The protein below binds the small molecule below.
Small molecule (SMILES): CN1CCN(C2CCC(n3cc(-c4ccc(Oc5ccccc5)cc4)c4c(N)ncnc43)CC2)CC1

Binding-site contacts:
Ligand atom NAK contacts residue LEU318 of chain 1.B at 3.5 Å.
Ligand atom CBG contacts residue ASP329 of chain 1.B at 3.4 Å.
Ligand atom CBG contacts residue VAL248 of chain 1.B at 3.5 Å (hydrophobic).
Ligand atom CAY contacts residue ASP273 of chain 1.B at 3.2 Å.
Ligand atom CBG contacts residue LEU250 of chain 1.B at 3.5 Å (hydrophobic).
Ligand atom C2 contacts residue PHE265 of chain 1.B at 3.6 Å (hydrophobic).
Ligand atom CBH contacts residue MET239 of chain 1.B at 3.6 Å (hydrophobic).
Ligand atom NAW contacts residue ASP273 of chain 1.B at 3.7 Å.
Ligand atom C6 contacts residue ALA218 of chain 1.B at 3.7 Å (hydrophobic).
Ligand atom CAV contacts residue VAL206 of chain 1.B at 3.6 Å (hydrophobic).
Ligand atom CBG contacts residue PHE330 of chain 1.B at 3.6 Å (hydrophobic).
Ligand atom NAG contacts residue VAL206 of chain 1.B at 3.7 Å.
Ligand atom CBI contacts residue MET239 of chain 1.B at 3.5 Å (hydrophobic).
Ligand atom CBF contacts residue VAL248 of chain 1.B at 3.4 Å (hydrophobic).
Ligand atom NAK contacts residue THR263 of chain 1.B at 3.1 Å (h-bond).
Ligand atom CAH contacts residue VAL206 of chain 1.B at 3.5 Å (hydrophobic).
Ligand atom CBI contacts residue LEU332 of chain 1.B at 3.6 Å (hydrophobic).
Ligand atom OBD contacts residue ILE261 of chain 1.B at 3.6 Å.
Ligand atom NAK contacts residue ALA218 of chain 1.B at 3.5 Å.
Ligand atom N1 contacts residue MET266 of chain 1.B at 3.0 Å (h-bond).
Ligand atom NAZ contacts residue ASP273 of chain 1.B at 2.6 Å (salt-bridge).
Ligand atom CBI contacts residue ASP329 of chain 1.B at 3.6 Å.
Ligand atom CAX contacts residue ASP273 of chain 1.B at 3.4 Å.
Ligand atom CBB contacts residue ASP273 of chain 1.B at 3.2 Å.
Ligand atom CBH contacts residue PHE330 of chain 1.B at 3.6 Å (hydrophobic).
Ligand atom CBH contacts residue ASP329 of chain 1.B at 3.3 Å.
Ligand atom C5 contacts residue LEU318 of chain 1.B at 3.6 Å (hydrophobic).
Ligand atom CBJ contacts residue LEU332 of chain 1.B at 3.7 Å (hydrophobic).
Ligand atom CBA contacts residue ASP273 of chain 1.B at 3.2 Å.
Ligand atom CBF contacts residue LEU250 of chain 1.B at 3.7 Å (hydrophobic).
Ligand atom C2 contacts residue MET266 of chain 1.B at 3.0 Å (hydrophobic).
Ligand atom CBC contacts residue ASP273 of chain 1.B at 3.3 Å.
Ligand atom CAM contacts residue LYS220 of chain 1.B at 3.6 Å.
Ligand atom CAI contacts residue VAL206 of chain 1.B at 3.7 Å (hydrophobic).
Ligand atom C6 contacts residue LEU318 of chain 1.B at 3.5 Å (hydrophobic).
Ligand atom CAO contacts residue THR263 of chain 1.B at 3.6 Å.
Ligand atom N3 contacts residue LEU198 of chain 1.B at 3.5 Å.
Ligand atom NAK contacts residue GLU264 of chain 1.B at 3.0 Å (salt-bridge).
Ligand atom CAM contacts residue ASP329 of chain 1.B at 3.7 Å.
Ligand atom CAO contacts residue LYS220 of chain 1.B at 3.5 Å.

Sequence of chain 1.B:
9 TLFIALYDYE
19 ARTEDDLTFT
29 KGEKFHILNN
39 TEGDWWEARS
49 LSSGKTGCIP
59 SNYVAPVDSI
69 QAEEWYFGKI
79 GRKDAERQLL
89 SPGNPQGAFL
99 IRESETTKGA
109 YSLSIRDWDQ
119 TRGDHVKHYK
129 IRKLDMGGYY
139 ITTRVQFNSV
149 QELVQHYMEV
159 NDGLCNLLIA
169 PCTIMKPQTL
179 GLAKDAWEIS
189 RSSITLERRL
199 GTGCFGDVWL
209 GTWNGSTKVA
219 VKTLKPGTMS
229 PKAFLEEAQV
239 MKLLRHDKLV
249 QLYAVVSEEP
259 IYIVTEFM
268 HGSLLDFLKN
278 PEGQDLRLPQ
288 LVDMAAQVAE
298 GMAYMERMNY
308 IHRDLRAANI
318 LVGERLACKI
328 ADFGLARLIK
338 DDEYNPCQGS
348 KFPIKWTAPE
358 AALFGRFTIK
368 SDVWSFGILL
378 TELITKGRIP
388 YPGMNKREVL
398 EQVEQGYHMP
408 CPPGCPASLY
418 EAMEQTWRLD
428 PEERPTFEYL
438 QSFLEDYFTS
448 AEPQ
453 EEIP